Binding-site contacts:
Ligand atom C6 contacts residue ASN125 of chain 1.A at 4.4 Å.
Ligand atom O7 contacts residue ASN125 of chain 1.A at 3.6 Å.
Ligand atom C2 contacts residue ASN125 of chain 1.A at 2.5 Å.
Ligand atom C5 contacts residue ASN125 of chain 1.A at 3.6 Å.
Ligand atom C8 contacts residue ASN116 of chain 1.A at 3.4 Å.
Ligand atom N2 contacts residue ASN125 of chain 1.A at 2.9 Å (h-bond).
Ligand atom C7 contacts residue ASP114 of chain 1.A at 3.7 Å.
Ligand atom C8 contacts residue ASP114 of chain 1.A at 3.5 Å.
Ligand atom N2 contacts residue ASP114 of chain 1.A at 3.9 Å.
Ligand atom C8 contacts residue LYS115 of chain 1.A at 3.4 Å.
Ligand atom C7 contacts residue ASN125 of chain 1.A at 3.5 Å.
Ligand atom O7 contacts residue ASP114 of chain 1.A at 4.0 Å.
Ligand atom O5 contacts residue ASN125 of chain 1.A at 2.4 Å (h-bond).
Ligand atom C7 contacts residue LYS115 of chain 1.A at 3.9 Å.
Ligand atom O7 contacts residue LYS115 of chain 1.A at 3.4 Å.
Ligand atom O7 contacts residue ASN113 of chain 1.A at 3.8 Å.
Ligand atom C1 contacts residue ASN125 of chain 1.A at 1.4 Å.
Ligand atom C4 contacts residue ASN125 of chain 1.A at 4.2 Å.
Ligand atom C3 contacts residue ASN125 of chain 1.A at 3.8 Å.

This protein binds this small molecule.
Small molecule (SMILES): CC(=O)N[C@@H]1[C@@H](O)[C@H](O)[C@@H](CO)O[C@H]1O

Sequence of chain 1.A:
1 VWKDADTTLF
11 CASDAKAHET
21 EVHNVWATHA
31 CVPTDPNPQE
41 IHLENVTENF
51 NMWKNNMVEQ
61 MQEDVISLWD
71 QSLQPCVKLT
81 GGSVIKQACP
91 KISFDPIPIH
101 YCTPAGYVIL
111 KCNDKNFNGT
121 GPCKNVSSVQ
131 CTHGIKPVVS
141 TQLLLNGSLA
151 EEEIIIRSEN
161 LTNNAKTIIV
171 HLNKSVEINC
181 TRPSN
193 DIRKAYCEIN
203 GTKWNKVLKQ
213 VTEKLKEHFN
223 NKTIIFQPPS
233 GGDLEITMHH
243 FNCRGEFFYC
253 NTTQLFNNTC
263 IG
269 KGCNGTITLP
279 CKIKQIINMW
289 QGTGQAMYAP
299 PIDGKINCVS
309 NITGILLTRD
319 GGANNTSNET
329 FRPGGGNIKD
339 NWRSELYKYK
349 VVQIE